The protein below binds the small molecule below.
Small molecule (SMILES): Cc1[nH]ncc1-c1cc2nc([C@@H]3CC4CCN3CC4)[nH]c(=O)c2s1

Sequence of chain 1.D:
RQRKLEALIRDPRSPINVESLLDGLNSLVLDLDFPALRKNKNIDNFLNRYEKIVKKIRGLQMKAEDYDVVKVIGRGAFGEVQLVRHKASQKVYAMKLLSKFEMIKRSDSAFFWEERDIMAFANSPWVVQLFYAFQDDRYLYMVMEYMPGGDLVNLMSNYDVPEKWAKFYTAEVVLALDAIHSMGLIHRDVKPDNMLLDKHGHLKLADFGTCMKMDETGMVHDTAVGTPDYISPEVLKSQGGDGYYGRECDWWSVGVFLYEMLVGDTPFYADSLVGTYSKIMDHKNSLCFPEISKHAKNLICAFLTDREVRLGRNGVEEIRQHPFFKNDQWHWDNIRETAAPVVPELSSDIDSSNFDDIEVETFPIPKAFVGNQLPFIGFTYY

Binding-site contacts:
Ligand atom C7 contacts residue ALA107 of chain 1.D at 3.9 Å (hydrophobic).
Ligand atom C6 contacts residue ILE86 of chain 1.D at 3.8 Å (hydrophobic).
Ligand atom N5 contacts residue TYR159 of chain 1.D at 3.7 Å.
Ligand atom C23 contacts residue GLY89 of chain 1.D at 3.6 Å.
Ligand atom O16 contacts residue LYS109 of chain 1.D at 3.2 Å (salt-bridge).
Ligand atom C2 contacts residue GLU158 of chain 1.D at 3.5 Å.
Ligand atom C12 contacts residue VAL94 of chain 1.D at 3.8 Å (hydrophobic).
Ligand atom C1 contacts residue VAL141 of chain 1.D at 3.2 Å (hydrophobic).
Ligand atom S18 contacts residue MET157 of chain 1.D at 3.6 Å (h-bond).
Ligand atom N3 contacts residue GLU158 of chain 1.D at 3.0 Å (salt-bridge).
Ligand atom N3 contacts residue ALA107 of chain 1.D at 3.5 Å.
Ligand atom C2 contacts residue LEU209 of chain 1.D at 3.8 Å (hydrophobic).
Ligand atom N25 contacts residue ASP220 of chain 1.D at 3.7 Å.
Ligand atom C21 contacts residue VAL94 of chain 1.D at 3.7 Å (hydrophobic).
Ligand atom C1 contacts residue GLU158 of chain 1.D at 3.2 Å.
Ligand atom C27 contacts residue GLY89 of chain 1.D at 3.8 Å.
Ligand atom N5 contacts residue ALA107 of chain 1.D at 3.8 Å.
Ligand atom O16 contacts residue ASP220 of chain 1.D at 3.7 Å.
Ligand atom C6 contacts residue LEU209 of chain 1.D at 3.7 Å (hydrophobic).
Ligand atom N5 contacts residue MET160 of chain 1.D at 3.0 Å (h-bond).
Ligand atom N3 contacts residue TYR159 of chain 1.D at 3.5 Å.
Ligand atom C23 contacts residue ARG88 of chain 1.D at 3.5 Å.
Ligand atom C22 contacts residue ARG88 of chain 1.D at 3.8 Å.
Ligand atom C15 contacts residue LYS109 of chain 1.D at 3.5 Å.
Ligand atom C15 contacts residue ASP220 of chain 1.D at 3.8 Å.
Ligand atom C2 contacts residue ALA107 of chain 1.D at 3.6 Å (hydrophobic).
Ligand atom C10 contacts residue VAL94 of chain 1.D at 3.8 Å (hydrophobic).
Ligand atom N11 contacts residue VAL94 of chain 1.D at 3.5 Å.
Ligand atom C1 contacts residue MET157 of chain 1.D at 3.4 Å (hydrophobic).
Ligand atom N13 contacts residue ASP220 of chain 1.D at 3.1 Å (salt-bridge).
Ligand atom S18 contacts residue ALA219 of chain 1.D at 3.9 Å.
Ligand atom C8 contacts residue LEU209 of chain 1.D at 3.6 Å (hydrophobic).
Ligand atom C22 contacts residue GLY89 of chain 1.D at 3.2 Å.
Ligand atom N13 contacts residue LYS109 of chain 1.D at 3.4 Å.
Ligand atom N3 contacts residue MET160 of chain 1.D at 3.0 Å (h-bond).
Ligand atom C7 contacts residue LEU209 of chain 1.D at 3.4 Å (hydrophobic).
Ligand atom C9 contacts residue VAL94 of chain 1.D at 3.9 Å (hydrophobic).
Ligand atom C26 contacts residue ASP220 of chain 1.D at 2.8 Å.
Ligand atom O16 contacts residue ALA219 of chain 1.D at 3.2 Å (h-bond).
Ligand atom O16 contacts residue GLU128 of chain 1.D at 3.4 Å (salt-bridge).